This protein binds this small molecule.
Small molecule (SMILES): CC(=O)N[C@@H]1[C@@H](O)[C@H](O)[C@@H](CO)O[C@H]1O

Sequence of chain 1.E:
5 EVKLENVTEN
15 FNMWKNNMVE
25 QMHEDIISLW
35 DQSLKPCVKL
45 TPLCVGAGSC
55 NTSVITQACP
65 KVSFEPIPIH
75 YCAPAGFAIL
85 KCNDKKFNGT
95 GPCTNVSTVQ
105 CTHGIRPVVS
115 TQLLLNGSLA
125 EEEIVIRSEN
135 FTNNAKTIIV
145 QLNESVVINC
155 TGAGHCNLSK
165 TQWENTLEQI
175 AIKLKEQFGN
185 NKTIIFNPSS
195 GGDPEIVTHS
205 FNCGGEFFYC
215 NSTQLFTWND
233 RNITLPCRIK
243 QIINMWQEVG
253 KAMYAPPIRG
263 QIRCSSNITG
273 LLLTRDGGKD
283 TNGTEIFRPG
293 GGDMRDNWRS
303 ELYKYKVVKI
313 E

Binding-site contacts:
Ligand atom C1 contacts residue ASN137 of chain 1.E at 4.2 Å.
Ligand atom C4 contacts residue ASN134 of chain 1.E at 4.3 Å.
Ligand atom N2 contacts residue ASN134 of chain 1.E at 2.9 Å (h-bond).
Ligand atom C5 contacts residue ASN134 of chain 1.E at 3.7 Å.
Ligand atom O5 contacts residue ASN134 of chain 1.E at 2.4 Å (h-bond).
Ligand atom C1 contacts residue THR136 of chain 1.E at 4.1 Å.
Ligand atom C3 contacts residue ASN134 of chain 1.E at 3.8 Å.
Ligand atom C2 contacts residue ASN134 of chain 1.E at 2.5 Å.
Ligand atom O5 contacts residue THR136 of chain 1.E at 3.6 Å.
Ligand atom C5 contacts residue THR136 of chain 1.E at 3.4 Å.
Ligand atom C7 contacts residue ASN134 of chain 1.E at 3.9 Å.
Ligand atom C5 contacts residue ASN137 of chain 1.E at 4.0 Å.
Ligand atom O7 contacts residue ASN134 of chain 1.E at 4.2 Å.
Ligand atom O6 contacts residue ASN137 of chain 1.E at 3.9 Å.
Ligand atom C6 contacts residue THR136 of chain 1.E at 3.3 Å.
Ligand atom C6 contacts residue ASN137 of chain 1.E at 3.6 Å.
Ligand atom C1 contacts residue ASN134 of chain 1.E at 1.4 Å.
Ligand atom O5 contacts residue ASN137 of chain 1.E at 3.3 Å (h-bond).